A small-molecule ligand and the protein it binds are described below.
Small molecule (SMILES): CS(=O)(=O)NCCCNCc1ccc(-c2ccccc2)c(Cl)c1

Binding-site contacts:
Ligand atom C9 contacts residue ILE187 of chain 1.A at 3.9 Å (hydrophobic).
Ligand atom C8 contacts residue ILE187 of chain 1.A at 3.9 Å (hydrophobic).
Ligand atom C contacts residue LEU68 of chain 1.A at 3.3 Å (hydrophobic).
Ligand atom C12 contacts residue MET244 of chain 1.A at 3.3 Å (hydrophobic).
Ligand atom C13 contacts residue MET248 of chain 1.A at 3.4 Å (hydrophobic).
Ligand atom O contacts residue MET186 of chain 1.A at 3.3 Å (h-bond).
Ligand atom C14 contacts residue MET160 of chain 1.A at 3.8 Å (hydrophobic).
Ligand atom C4 contacts residue PHE144 of chain 1.A at 3.8 Å (hydrophobic).
Ligand atom C3 contacts residue PRO182 of chain 1.A at 3.8 Å (hydrophobic).
Ligand atom C12 contacts residue MET248 of chain 1.A at 3.6 Å (hydrophobic).
Ligand atom C4 contacts residue PRO182 of chain 1.A at 3.8 Å (hydrophobic).
Ligand atom C2 contacts residue HIS183 of chain 1.A at 3.3 Å.
Ligand atom C7 contacts residue PRO182 of chain 1.A at 4.0 Å (hydrophobic).
Ligand atom C6 contacts residue VAL185 of chain 1.A at 3.2 Å (hydrophobic).
Ligand atom N1 contacts residue VAL185 of chain 1.A at 3.0 Å (h-bond).
Ligand atom C7 contacts residue VAL185 of chain 1.A at 3.8 Å (hydrophobic).
Ligand atom C1 contacts residue HIS183 of chain 1.A at 3.7 Å.
Ligand atom CL contacts residue LEU147 of chain 1.A at 3.7 Å.
Ligand atom N contacts residue HIS183 of chain 1.A at 3.2 Å (h-bond).
Ligand atom C5 contacts residue PRO182 of chain 1.A at 3.8 Å (hydrophobic).
Ligand atom O contacts residue ASN141 of chain 1.A at 3.9 Å.
Ligand atom O1 contacts residue MET186 of chain 1.A at 3.9 Å.
Ligand atom N1 contacts residue PRO182 of chain 1.A at 2.8 Å (h-bond).
Ligand atom C3 contacts residue ASN141 of chain 1.A at 3.7 Å.
Ligand atom C9 contacts residue PHE144 of chain 1.A at 3.9 Å (hydrophobic).
Ligand atom C13 contacts residue MET244 of chain 1.A at 3.8 Å (hydrophobic).
Ligand atom C15 contacts residue TYR159 of chain 1.A at 3.7 Å (hydrophobic).
Ligand atom C5 contacts residue PHE144 of chain 1.A at 3.8 Å (hydrophobic).
Ligand atom C14 contacts residue MET248 of chain 1.A at 3.7 Å (hydrophobic).
Ligand atom C5 contacts residue VAL185 of chain 1.A at 3.6 Å (hydrophobic).
Ligand atom CL contacts residue MET248 of chain 1.A at 3.8 Å.
Ligand atom CL contacts residue LEU151 of chain 1.A at 3.5 Å.
Ligand atom C2 contacts residue PRO182 of chain 1.A at 3.8 Å (hydrophobic).
Ligand atom O1 contacts residue ILE197 of chain 1.A at 3.7 Å.
Ligand atom C2 contacts residue VAL185 of chain 1.A at 3.5 Å (hydrophobic).
Ligand atom C3 contacts residue VAL185 of chain 1.A at 3.6 Å (hydrophobic).
Ligand atom C10 contacts residue PHE144 of chain 1.A at 3.4 Å (hydrophobic).
Ligand atom C4 contacts residue VAL185 of chain 1.A at 3.2 Å (hydrophobic).
Ligand atom C6 contacts residue PRO182 of chain 1.A at 3.1 Å (hydrophobic).
Ligand atom C7 contacts residue MET244 of chain 1.A at 3.8 Å (hydrophobic).

Sequence of chain 1.A:
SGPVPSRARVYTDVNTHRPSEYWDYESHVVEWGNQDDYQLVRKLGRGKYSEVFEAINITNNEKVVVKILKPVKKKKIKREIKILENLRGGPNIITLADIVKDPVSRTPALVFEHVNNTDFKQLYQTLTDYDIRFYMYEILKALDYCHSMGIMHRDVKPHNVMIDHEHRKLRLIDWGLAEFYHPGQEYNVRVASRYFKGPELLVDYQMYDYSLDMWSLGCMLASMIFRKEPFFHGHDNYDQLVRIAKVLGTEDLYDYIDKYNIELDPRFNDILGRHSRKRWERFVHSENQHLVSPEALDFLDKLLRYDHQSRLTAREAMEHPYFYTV